Binding-site contacts:
Ligand atom O7 contacts residue ASN706 of chain 1.A at 4.0 Å.
Ligand atom C6 contacts residue ILE791 of chain 1.C at 4.2 Å (hydrophobic).
Ligand atom C2 contacts residue ASN706 of chain 1.A at 2.5 Å.
Ligand atom C7 contacts residue ASN706 of chain 1.A at 3.7 Å.
Ligand atom C1 contacts residue ASN706 of chain 1.A at 1.4 Å.
Ligand atom C4 contacts residue TYR793 of chain 1.C at 3.6 Å (hydrophobic).
Ligand atom O4 contacts residue TYR793 of chain 1.C at 3.8 Å.
Ligand atom C5 contacts residue ASN706 of chain 1.A at 3.7 Å.
Ligand atom O3 contacts residue TYR793 of chain 1.C at 3.3 Å.
Ligand atom N2 contacts residue ASN706 of chain 1.A at 2.9 Å (h-bond).
Ligand atom O6 contacts residue ASN706 of chain 1.A at 4.3 Å.
Ligand atom C4 contacts residue ASN706 of chain 1.A at 4.3 Å.
Ligand atom C3 contacts residue ASN706 of chain 1.A at 3.8 Å.
Ligand atom C3 contacts residue TYR793 of chain 1.C at 4.2 Å (hydrophobic).
Ligand atom O5 contacts residue ASN706 of chain 1.A at 2.4 Å (h-bond).

This small molecule binds to this protein.
Small molecule (SMILES): CC(=O)N[C@@H]1[C@@H](O)[C@H](O)[C@@H](CO)O[C@H]1O

Sequence of chain 1.A:
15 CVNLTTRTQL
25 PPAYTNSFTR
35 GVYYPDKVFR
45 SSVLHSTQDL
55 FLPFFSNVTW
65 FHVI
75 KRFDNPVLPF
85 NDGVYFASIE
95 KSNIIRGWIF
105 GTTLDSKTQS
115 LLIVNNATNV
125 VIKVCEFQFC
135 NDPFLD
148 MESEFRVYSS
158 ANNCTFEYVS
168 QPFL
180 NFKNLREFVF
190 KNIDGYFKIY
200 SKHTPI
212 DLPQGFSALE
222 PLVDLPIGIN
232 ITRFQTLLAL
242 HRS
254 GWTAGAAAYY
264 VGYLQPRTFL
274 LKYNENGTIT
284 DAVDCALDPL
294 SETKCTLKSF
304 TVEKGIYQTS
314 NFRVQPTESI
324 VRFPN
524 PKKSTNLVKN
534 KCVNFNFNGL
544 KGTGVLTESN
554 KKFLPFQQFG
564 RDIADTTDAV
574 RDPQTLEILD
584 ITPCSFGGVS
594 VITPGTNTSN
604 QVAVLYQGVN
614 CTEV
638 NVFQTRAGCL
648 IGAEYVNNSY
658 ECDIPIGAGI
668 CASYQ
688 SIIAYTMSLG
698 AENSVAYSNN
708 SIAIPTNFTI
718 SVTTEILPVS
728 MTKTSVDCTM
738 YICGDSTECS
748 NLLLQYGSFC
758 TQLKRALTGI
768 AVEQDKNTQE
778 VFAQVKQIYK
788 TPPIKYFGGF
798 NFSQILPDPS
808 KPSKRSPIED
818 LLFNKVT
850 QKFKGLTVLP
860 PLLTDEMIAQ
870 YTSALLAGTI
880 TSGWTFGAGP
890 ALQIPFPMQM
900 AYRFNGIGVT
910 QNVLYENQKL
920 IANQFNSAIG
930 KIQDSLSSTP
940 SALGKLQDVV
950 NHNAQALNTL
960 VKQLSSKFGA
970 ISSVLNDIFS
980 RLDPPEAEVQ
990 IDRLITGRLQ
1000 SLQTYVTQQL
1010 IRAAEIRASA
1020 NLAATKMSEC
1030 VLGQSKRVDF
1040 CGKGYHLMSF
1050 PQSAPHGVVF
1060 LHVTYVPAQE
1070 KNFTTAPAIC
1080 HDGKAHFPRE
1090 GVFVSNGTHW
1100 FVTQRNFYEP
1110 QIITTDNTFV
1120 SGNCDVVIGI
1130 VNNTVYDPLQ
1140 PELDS

Sequence of chain 1.C:
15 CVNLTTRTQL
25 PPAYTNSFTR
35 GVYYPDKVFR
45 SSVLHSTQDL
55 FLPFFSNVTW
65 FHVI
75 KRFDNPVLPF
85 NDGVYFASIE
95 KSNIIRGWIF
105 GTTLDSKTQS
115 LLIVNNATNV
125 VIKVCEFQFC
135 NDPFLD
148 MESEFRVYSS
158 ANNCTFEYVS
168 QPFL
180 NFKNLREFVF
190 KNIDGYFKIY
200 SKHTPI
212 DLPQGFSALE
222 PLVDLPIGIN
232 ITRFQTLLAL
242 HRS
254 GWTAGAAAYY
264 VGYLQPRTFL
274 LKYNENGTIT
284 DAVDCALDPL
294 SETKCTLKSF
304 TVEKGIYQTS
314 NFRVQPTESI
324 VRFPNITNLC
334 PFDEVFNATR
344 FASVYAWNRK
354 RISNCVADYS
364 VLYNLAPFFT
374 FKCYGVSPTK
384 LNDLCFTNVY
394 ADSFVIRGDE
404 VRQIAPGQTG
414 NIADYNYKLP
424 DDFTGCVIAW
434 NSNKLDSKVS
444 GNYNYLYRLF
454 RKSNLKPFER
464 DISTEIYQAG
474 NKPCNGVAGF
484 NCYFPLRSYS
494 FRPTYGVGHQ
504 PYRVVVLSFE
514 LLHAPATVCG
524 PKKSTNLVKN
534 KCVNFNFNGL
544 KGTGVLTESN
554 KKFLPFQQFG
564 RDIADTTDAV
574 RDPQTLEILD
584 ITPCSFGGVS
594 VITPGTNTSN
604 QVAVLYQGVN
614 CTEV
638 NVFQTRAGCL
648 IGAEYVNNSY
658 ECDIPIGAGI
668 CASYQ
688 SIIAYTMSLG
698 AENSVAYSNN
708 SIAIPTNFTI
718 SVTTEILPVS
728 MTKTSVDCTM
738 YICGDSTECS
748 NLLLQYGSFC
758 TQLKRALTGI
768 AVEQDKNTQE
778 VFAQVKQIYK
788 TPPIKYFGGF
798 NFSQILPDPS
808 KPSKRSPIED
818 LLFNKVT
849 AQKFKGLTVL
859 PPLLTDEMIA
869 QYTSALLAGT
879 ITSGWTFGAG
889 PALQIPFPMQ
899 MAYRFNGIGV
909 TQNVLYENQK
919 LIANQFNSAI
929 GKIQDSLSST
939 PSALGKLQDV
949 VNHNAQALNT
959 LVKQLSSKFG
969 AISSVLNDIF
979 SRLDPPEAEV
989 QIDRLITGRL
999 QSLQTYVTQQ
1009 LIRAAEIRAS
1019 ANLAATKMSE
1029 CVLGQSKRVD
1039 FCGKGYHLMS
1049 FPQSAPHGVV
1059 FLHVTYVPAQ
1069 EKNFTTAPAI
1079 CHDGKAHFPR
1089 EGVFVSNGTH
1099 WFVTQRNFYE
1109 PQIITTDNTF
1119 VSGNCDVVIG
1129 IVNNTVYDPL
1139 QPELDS